Sequence of chain 1.H:
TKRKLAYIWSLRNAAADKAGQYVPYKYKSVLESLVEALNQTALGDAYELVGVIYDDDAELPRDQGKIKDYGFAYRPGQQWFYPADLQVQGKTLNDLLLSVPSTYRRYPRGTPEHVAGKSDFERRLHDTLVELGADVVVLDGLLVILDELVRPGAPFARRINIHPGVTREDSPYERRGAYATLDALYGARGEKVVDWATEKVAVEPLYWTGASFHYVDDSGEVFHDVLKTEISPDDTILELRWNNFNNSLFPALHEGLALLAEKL

The protein below binds the small molecule below.
Small molecule (SMILES): Nc1nc(=O)c2cc(CNc3ccc(C(=O)N[C@H](CCC(=O)O)C(=O)O)cc3)ccc2[nH]1

Binding-site contacts:
Ligand atom C13 contacts residue LYS72 of chain 1.H at 4.0 Å.
Ligand atom C06 contacts residue ARG68 of chain 1.H at 4.1 Å.
Ligand atom O09 contacts residue ARG68 of chain 1.H at 2.9 Å (salt-bridge).
Ligand atom N18 contacts residue LYS72 of chain 1.H at 3.9 Å.
Ligand atom O08 contacts residue LEU66 of chain 1.H at 3.9 Å.
Ligand atom C12 contacts residue ARG68 of chain 1.H at 4.4 Å.
Ligand atom C25 contacts residue LYS72 of chain 1.H at 3.6 Å.
Ligand atom N28 contacts residue LYS19 of chain 1.H at 3.7 Å.
Ligand atom N28 contacts residue ASP75 of chain 1.H at 3.5 Å (salt-bridge).
Ligand atom C24 contacts residue GLY71 of chain 1.H at 3.9 Å.
Ligand atom C07 contacts residue ARG68 of chain 1.H at 3.4 Å.
Ligand atom C27 contacts residue LYS19 of chain 1.H at 3.9 Å.
Ligand atom C20 contacts residue GLY71 of chain 1.H at 4.2 Å.
Ligand atom C19 contacts residue GLY71 of chain 1.H at 4.3 Å.
Ligand atom O09 contacts residue LEU66 of chain 1.H at 3.8 Å.
Ligand atom C24 contacts residue ASP75 of chain 1.H at 4.0 Å.
Ligand atom O08 contacts residue ARG68 of chain 1.H at 3.0 Å.
Ligand atom C16 contacts residue LYS72 of chain 1.H at 4.2 Å.
Ligand atom C07 contacts residue LEU66 of chain 1.H at 4.4 Å (hydrophobic).
Ligand atom N29 contacts residue LYS19 of chain 1.H at 4.3 Å.
Ligand atom C17 contacts residue GLY71 of chain 1.H at 4.0 Å.
Ligand atom C05 contacts residue ARG68 of chain 1.H at 3.8 Å.
Ligand atom C11 contacts residue ARG68 of chain 1.H at 3.8 Å.
Ligand atom C05 contacts residue PRO67 of chain 1.H at 4.4 Å (hydrophobic).
Ligand atom O32 contacts residue ARG68 of chain 1.H at 3.9 Å.
Ligand atom O09 contacts residue PRO67 of chain 1.H at 2.8 Å.
Ligand atom C27 contacts residue ASP75 of chain 1.H at 3.8 Å.
Ligand atom C16 contacts residue GLY71 of chain 1.H at 4.0 Å.
Ligand atom N26 contacts residue LYS19 of chain 1.H at 4.4 Å.
Ligand atom N18 contacts residue GLY71 of chain 1.H at 3.7 Å.
Ligand atom C25 contacts residue GLY71 of chain 1.H at 3.2 Å.
Ligand atom C19 contacts residue LYS72 of chain 1.H at 4.2 Å.
Ligand atom N10 contacts residue ARG68 of chain 1.H at 3.7 Å.
Ligand atom C23 contacts residue ASP75 of chain 1.H at 4.0 Å.
Ligand atom N26 contacts residue ASP75 of chain 1.H at 3.1 Å (salt-bridge).
Ligand atom C14 contacts residue LYS72 of chain 1.H at 3.8 Å.
Ligand atom C07 contacts residue PRO67 of chain 1.H at 4.0 Å (hydrophobic).
Ligand atom C17 contacts residue LYS72 of chain 1.H at 4.0 Å.
Ligand atom C04 contacts residue ARG68 of chain 1.H at 3.8 Å.
Ligand atom C24 contacts residue LYS72 of chain 1.H at 4.0 Å.